Binding-site contacts:
Ligand atom OE2 contacts residue CYS186 of chain 1.A at 3.4 Å.
Ligand atom C contacts residue PRO45 of chain 1.A at 4.0 Å (hydrophobic).
Ligand atom CD contacts residue THR187 of chain 1.A at 3.7 Å.
Ligand atom CG contacts residue CYS186 of chain 1.A at 3.8 Å (hydrophobic).
Ligand atom CD contacts residue THR79 of chain 1.A at 3.9 Å.
Ligand atom N contacts residue HIS188 of chain 1.A at 3.8 Å.
Ligand atom OE2 contacts residue ASN78 of chain 1.A at 2.9 Å (h-bond).
Ligand atom CD contacts residue CYS186 of chain 1.A at 3.6 Å (hydrophobic).
Ligand atom OE1 contacts residue CYS77 of chain 1.A at 3.9 Å.
Ligand atom CB contacts residue THR119 of chain 1.A at 4.1 Å.
Ligand atom OXT contacts residue PRO45 of chain 1.A at 3.5 Å.
Ligand atom N contacts residue SER15 of chain 1.A at 2.8 Å (h-bond).
Ligand atom CD contacts residue ASN78 of chain 1.A at 3.5 Å.
Ligand atom OE1 contacts residue CYS186 of chain 1.A at 3.9 Å.
Ligand atom CA contacts residue SER15 of chain 1.A at 3.6 Å.
Ligand atom CG contacts residue CYS77 of chain 1.A at 3.8 Å (hydrophobic).
Ligand atom OXT contacts residue TYR46 of chain 1.A at 3.5 Å (h-bond).
Ligand atom OE2 contacts residue CYS77 of chain 1.A at 3.8 Å.
Ligand atom OXT contacts residue GLY47 of chain 1.A at 2.9 Å (h-bond).
Ligand atom O contacts residue SER15 of chain 1.A at 3.4 Å (h-bond).
Ligand atom CD contacts residue CYS77 of chain 1.A at 3.8 Å (hydrophobic).
Ligand atom CA contacts residue HIS188 of chain 1.A at 4.1 Å.
Ligand atom OE2 contacts residue THR187 of chain 1.A at 2.9 Å (h-bond).
Ligand atom CB contacts residue THR79 of chain 1.A at 3.8 Å.
Ligand atom O contacts residue ILE44 of chain 1.A at 4.0 Å.
Ligand atom CG contacts residue SER15 of chain 1.A at 4.1 Å.
Ligand atom CB contacts residue CYS77 of chain 1.A at 3.9 Å (hydrophobic).
Ligand atom C contacts residue TYR46 of chain 1.A at 3.5 Å (hydrophobic).
Ligand atom O contacts residue GLY47 of chain 1.A at 3.8 Å.
Ligand atom C contacts residue GLY47 of chain 1.A at 3.7 Å.
Ligand atom C contacts residue SER15 of chain 1.A at 3.9 Å.
Ligand atom OE1 contacts residue THR79 of chain 1.A at 2.8 Å (h-bond).
Ligand atom CB contacts residue SER15 of chain 1.A at 3.7 Å.
Ligand atom O contacts residue TYR46 of chain 1.A at 2.7 Å (h-bond).
Ligand atom OE1 contacts residue THR119 of chain 1.A at 3.8 Å.
Ligand atom CG contacts residue THR187 of chain 1.A at 3.3 Å.
Ligand atom N contacts residue GLY16 of chain 1.A at 3.2 Å (h-bond).
Ligand atom OE1 contacts residue ASN78 of chain 1.A at 3.7 Å.
Ligand atom O contacts residue PRO45 of chain 1.A at 3.4 Å.
Ligand atom OXT contacts residue THR119 of chain 1.A at 4.1 Å.

This small molecule binds to this protein.
Small molecule (SMILES): N[C@H](CCC(=O)O)C(=O)O

Sequence of chain 1.A:
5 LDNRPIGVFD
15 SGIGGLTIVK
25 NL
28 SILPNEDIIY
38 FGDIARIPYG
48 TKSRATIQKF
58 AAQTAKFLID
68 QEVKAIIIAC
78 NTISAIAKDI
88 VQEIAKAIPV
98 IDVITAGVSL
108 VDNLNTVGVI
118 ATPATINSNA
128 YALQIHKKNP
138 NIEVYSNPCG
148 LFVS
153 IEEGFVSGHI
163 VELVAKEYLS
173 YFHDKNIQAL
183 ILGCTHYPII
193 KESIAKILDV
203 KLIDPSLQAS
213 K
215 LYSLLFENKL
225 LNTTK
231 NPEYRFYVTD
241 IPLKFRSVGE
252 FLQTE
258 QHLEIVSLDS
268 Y